Binding-site contacts:
Ligand atom C1 contacts residue ASN137 of chain 1.B at 1.4 Å.
Ligand atom N2 contacts residue ASN137 of chain 1.B at 2.9 Å (h-bond).
Ligand atom C3 contacts residue ASN137 of chain 1.B at 3.8 Å.
Ligand atom C5 contacts residue ASN137 of chain 1.B at 3.6 Å.
Ligand atom C8 contacts residue ASN137 of chain 1.B at 3.4 Å.
Ligand atom C7 contacts residue ASN137 of chain 1.B at 3.3 Å.
Ligand atom O5 contacts residue ASN137 of chain 1.B at 2.4 Å (h-bond).
Ligand atom O7 contacts residue ILE138 of chain 1.B at 4.3 Å.
Ligand atom O7 contacts residue ASN137 of chain 1.B at 2.7 Å (h-bond).
Ligand atom C2 contacts residue ASN137 of chain 1.B at 2.5 Å.
Ligand atom C8 contacts residue ILE138 of chain 1.B at 4.1 Å (hydrophobic).
Ligand atom C4 contacts residue ASN137 of chain 1.B at 4.3 Å.

This protein binds this small molecule.
Small molecule (SMILES): CC(=O)N[C@H]1[C@H](O[C@H]2[C@H](O)[C@@H](NC(C)=O)CO[C@@H]2CO)O[C@H](CO)[C@@H](O[C@@H]2O[C@H](CO)[C@@H](O)[C@H](O)[C@@H]2O)[C@@H]1O

Sequence of chain 1.B:
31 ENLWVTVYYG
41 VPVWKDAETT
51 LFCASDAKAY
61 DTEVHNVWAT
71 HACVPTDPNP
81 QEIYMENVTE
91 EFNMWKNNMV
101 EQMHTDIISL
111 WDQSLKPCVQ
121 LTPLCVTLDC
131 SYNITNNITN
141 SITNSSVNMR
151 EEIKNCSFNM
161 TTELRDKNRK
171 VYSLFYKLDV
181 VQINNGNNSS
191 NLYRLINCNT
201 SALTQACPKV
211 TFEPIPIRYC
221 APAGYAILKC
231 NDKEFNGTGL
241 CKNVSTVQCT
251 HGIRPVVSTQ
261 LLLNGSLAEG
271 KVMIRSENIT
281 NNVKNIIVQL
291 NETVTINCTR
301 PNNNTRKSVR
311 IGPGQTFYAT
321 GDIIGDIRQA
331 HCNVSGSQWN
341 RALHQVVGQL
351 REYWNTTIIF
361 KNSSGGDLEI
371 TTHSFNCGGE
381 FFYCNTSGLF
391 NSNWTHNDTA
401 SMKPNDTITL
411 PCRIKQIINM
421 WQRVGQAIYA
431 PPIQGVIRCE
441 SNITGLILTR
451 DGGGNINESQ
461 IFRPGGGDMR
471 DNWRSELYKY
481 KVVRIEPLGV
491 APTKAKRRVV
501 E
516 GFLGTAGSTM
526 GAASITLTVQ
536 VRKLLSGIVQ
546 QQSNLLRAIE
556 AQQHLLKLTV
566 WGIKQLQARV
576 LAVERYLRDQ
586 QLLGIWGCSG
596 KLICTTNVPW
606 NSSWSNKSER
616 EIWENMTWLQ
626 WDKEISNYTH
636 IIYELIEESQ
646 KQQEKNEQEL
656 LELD